Sequence of chain 1.A:
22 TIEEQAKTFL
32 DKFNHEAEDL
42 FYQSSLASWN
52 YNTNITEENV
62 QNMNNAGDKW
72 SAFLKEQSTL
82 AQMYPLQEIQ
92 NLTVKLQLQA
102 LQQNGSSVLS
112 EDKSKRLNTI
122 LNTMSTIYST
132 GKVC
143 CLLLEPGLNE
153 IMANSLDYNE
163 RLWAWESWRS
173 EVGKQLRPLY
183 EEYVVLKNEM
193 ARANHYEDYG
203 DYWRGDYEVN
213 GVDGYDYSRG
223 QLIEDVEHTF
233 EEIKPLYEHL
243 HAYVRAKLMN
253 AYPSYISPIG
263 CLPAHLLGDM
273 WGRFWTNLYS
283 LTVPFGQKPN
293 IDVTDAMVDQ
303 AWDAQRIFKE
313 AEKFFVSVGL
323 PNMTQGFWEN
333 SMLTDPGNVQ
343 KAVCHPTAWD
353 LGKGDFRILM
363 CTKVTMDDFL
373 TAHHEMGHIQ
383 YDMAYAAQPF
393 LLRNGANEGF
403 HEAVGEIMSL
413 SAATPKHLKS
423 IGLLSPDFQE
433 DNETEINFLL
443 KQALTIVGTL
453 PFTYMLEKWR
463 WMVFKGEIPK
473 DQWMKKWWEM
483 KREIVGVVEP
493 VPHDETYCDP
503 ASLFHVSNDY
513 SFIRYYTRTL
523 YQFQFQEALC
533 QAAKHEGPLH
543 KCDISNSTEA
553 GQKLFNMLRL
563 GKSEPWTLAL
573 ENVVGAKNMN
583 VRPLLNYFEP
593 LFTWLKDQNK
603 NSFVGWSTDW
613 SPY

The small molecule below binds the protein below.
Small molecule (SMILES): CC(=O)N[C@@H]1[C@@H](O)[C@H](O)[C@@H](CO)O[C@H]1O

Binding-site contacts:
Ligand atom C2 contacts residue GLN83 of chain 1.A at 4.0 Å.
Ligand atom C1 contacts residue GLN83 of chain 1.A at 3.9 Å.
Ligand atom O7 contacts residue ASN105 of chain 1.A at 3.2 Å (h-bond).
Ligand atom C8 contacts residue ASN105 of chain 1.A at 4.4 Å.
Ligand atom C5 contacts residue ASN105 of chain 1.A at 3.7 Å.
Ligand atom O5 contacts residue ASN105 of chain 1.A at 2.4 Å (h-bond).
Ligand atom C4 contacts residue ASN105 of chain 1.A at 4.2 Å.
Ligand atom C8 contacts residue GLN103 of chain 1.A at 3.4 Å.
Ligand atom N2 contacts residue ASN105 of chain 1.A at 2.9 Å (h-bond).
Ligand atom C8 contacts residue GLN83 of chain 1.A at 4.3 Å.
Ligand atom C2 contacts residue ASN105 of chain 1.A at 2.5 Å.
Ligand atom C8 contacts residue GLN104 of chain 1.A at 4.1 Å.
Ligand atom C3 contacts residue GLN83 of chain 1.A at 4.2 Å.
Ligand atom C1 contacts residue ASN105 of chain 1.A at 1.4 Å.
Ligand atom C3 contacts residue ASN105 of chain 1.A at 3.8 Å.
Ligand atom C7 contacts residue GLN83 of chain 1.A at 4.3 Å.
Ligand atom N2 contacts residue GLN83 of chain 1.A at 3.4 Å (h-bond).
Ligand atom C7 contacts residue ASN105 of chain 1.A at 3.2 Å.